Sequence of chain 1.C:
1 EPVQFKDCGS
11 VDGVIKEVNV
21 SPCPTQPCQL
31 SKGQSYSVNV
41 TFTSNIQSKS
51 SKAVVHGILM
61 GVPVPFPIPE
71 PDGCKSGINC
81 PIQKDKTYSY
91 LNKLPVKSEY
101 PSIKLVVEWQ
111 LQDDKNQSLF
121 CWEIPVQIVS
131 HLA

Binding-site contacts:
Ligand atom C1 contacts residue THR41 of chain 1.C at 4.3 Å.
Ligand atom C3 contacts residue ASN39 of chain 1.C at 3.8 Å.
Ligand atom C4 contacts residue ASN39 of chain 1.C at 4.2 Å.
Ligand atom C7 contacts residue ASN39 of chain 1.C at 3.4 Å.
Ligand atom O5 contacts residue SER89 of chain 1.C at 4.1 Å.
Ligand atom C5 contacts residue SER89 of chain 1.C at 3.8 Å.
Ligand atom O5 contacts residue THR41 of chain 1.C at 3.6 Å.
Ligand atom N2 contacts residue LEU91 of chain 1.C at 3.9 Å.
Ligand atom C7 contacts residue LEU91 of chain 1.C at 4.0 Å (hydrophobic).
Ligand atom O5 contacts residue ASN39 of chain 1.C at 2.3 Å (h-bond).
Ligand atom C8 contacts residue LEU91 of chain 1.C at 3.7 Å (hydrophobic).
Ligand atom N2 contacts residue ASN39 of chain 1.C at 3.0 Å (h-bond).
Ligand atom C5 contacts residue ASN39 of chain 1.C at 3.6 Å.
Ligand atom O7 contacts residue ASN39 of chain 1.C at 3.4 Å (h-bond).
Ligand atom O6 contacts residue THR41 of chain 1.C at 4.3 Å.
Ligand atom C5 contacts residue THR41 of chain 1.C at 3.3 Å.
Ligand atom C2 contacts residue ASN39 of chain 1.C at 2.5 Å.
Ligand atom C1 contacts residue ASN39 of chain 1.C at 1.4 Å.
Ligand atom C1 contacts residue SER89 of chain 1.C at 4.0 Å.
Ligand atom C1 contacts residue LEU91 of chain 1.C at 4.2 Å (hydrophobic).
Ligand atom C6 contacts residue THR41 of chain 1.C at 3.2 Å.

A protein and the small-molecule ligand that binds it are described below.
Small molecule (SMILES): CC(=O)N[C@@H]1[C@@H](O)[C@H](O)[C@@H](CO)O[C@H]1O